A protein and the small-molecule ligand that binds it are described below.
Small molecule (SMILES): CC(=O)N[C@@H]1[C@@H](O)[C@H](O)[C@@H](CO)O[C@H]1O

Binding-site contacts:
Ligand atom C8 contacts residue ARG144 of chain 1.E at 3.8 Å.
Ligand atom C6 contacts residue GLU113 of chain 1.E at 3.8 Å.
Ligand atom C5 contacts residue ILE115 of chain 1.E at 3.6 Å (hydrophobic).
Ligand atom C8 contacts residue GLN74 of chain 1.E at 3.2 Å.
Ligand atom N2 contacts residue PHE114 of chain 1.E at 4.3 Å.
Ligand atom C7 contacts residue ASN75 of chain 1.E at 3.7 Å.
Ligand atom C5 contacts residue ASN75 of chain 1.E at 3.6 Å.
Ligand atom C2 contacts residue ASN75 of chain 1.E at 2.4 Å.
Ligand atom O5 contacts residue ILE115 of chain 1.E at 4.5 Å.
Ligand atom O7 contacts residue ASN75 of chain 1.E at 3.7 Å.
Ligand atom C1 contacts residue PHE114 of chain 1.E at 3.7 Å (hydrophobic).
Ligand atom C5 contacts residue GLU113 of chain 1.E at 4.5 Å.
Ligand atom O5 contacts residue ASN75 of chain 1.E at 2.4 Å (h-bond).
Ligand atom C4 contacts residue ASN75 of chain 1.E at 4.1 Å.
Ligand atom C6 contacts residue ILE115 of chain 1.E at 3.5 Å (hydrophobic).
Ligand atom C3 contacts residue PHE114 of chain 1.E at 4.3 Å (hydrophobic).
Ligand atom C7 contacts residue ARG144 of chain 1.E at 4.5 Å.
Ligand atom C5 contacts residue PHE114 of chain 1.E at 3.9 Å (hydrophobic).
Ligand atom C7 contacts residue GLN74 of chain 1.E at 4.3 Å.
Ligand atom O5 contacts residue PHE114 of chain 1.E at 4.0 Å.
Ligand atom O4 contacts residue ILE115 of chain 1.E at 4.4 Å.
Ligand atom C3 contacts residue ASN75 of chain 1.E at 3.7 Å.
Ligand atom O6 contacts residue GLU113 of chain 1.E at 4.4 Å.
Ligand atom N2 contacts residue ARG144 of chain 1.E at 4.3 Å.
Ligand atom O5 contacts residue GLU113 of chain 1.E at 4.2 Å.
Ligand atom C1 contacts residue ASN75 of chain 1.E at 1.4 Å.
Ligand atom C2 contacts residue PHE114 of chain 1.E at 4.3 Å (hydrophobic).
Ligand atom N2 contacts residue ASN75 of chain 1.E at 3.0 Å (h-bond).

Sequence of chain 1.E:
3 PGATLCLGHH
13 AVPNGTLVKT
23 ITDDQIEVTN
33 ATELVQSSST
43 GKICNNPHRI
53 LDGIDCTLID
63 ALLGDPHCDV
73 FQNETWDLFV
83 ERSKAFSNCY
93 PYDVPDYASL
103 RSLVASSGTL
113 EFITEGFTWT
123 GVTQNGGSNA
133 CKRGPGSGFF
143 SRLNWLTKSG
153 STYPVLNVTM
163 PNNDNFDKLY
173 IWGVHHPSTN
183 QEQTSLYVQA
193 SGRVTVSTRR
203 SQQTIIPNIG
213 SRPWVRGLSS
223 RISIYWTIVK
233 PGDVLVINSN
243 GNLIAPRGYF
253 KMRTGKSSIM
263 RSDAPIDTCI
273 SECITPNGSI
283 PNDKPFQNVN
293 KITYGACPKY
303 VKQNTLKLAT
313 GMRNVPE